Sequence of chain 2.A:
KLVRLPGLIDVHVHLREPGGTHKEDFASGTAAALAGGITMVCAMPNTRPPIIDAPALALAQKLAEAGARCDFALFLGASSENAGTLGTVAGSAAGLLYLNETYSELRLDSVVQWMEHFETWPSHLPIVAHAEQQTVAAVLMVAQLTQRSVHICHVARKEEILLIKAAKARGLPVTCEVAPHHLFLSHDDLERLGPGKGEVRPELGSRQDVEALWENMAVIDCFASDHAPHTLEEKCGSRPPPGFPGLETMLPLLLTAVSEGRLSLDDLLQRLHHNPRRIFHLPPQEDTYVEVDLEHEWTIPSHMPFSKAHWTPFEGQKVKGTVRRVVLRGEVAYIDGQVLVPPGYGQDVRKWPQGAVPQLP

Binding-site contacts:
Ligand atom C5 contacts residue THR109 of chain 2.A at 3.5 Å.
Ligand atom O4 contacts residue ZN1 of chain 2.C at 1.9 Å.
Ligand atom O4 contacts residue ZN1 of chain 2.B at 2.4 Å.
Ligand atom O5 contacts residue ZN1 of chain 2.B at 2.1 Å.
Ligand atom C4 contacts residue THR109 of chain 2.A at 3.5 Å.
Ligand atom C2 contacts residue PRO249 of chain 2.A at 3.5 Å (hydrophobic).
Ligand atom O5 contacts residue HIS137 of chain 2.A at 2.9 Å (h-bond).
Ligand atom O61 contacts residue ASN52 of chain 2.A at 2.9 Å (h-bond).
Ligand atom C4 contacts residue KCX103 of chain 2.A at 3.2 Å.
Ligand atom C4 contacts residue ZN1 of chain 2.B at 2.6 Å.
Ligand atom O4 contacts residue HIS20 of chain 2.A at 3.4 Å (h-bond).
Ligand atom O2 contacts residue VAL207 of chain 2.A at 3.7 Å.
Ligand atom O62 contacts residue PRO249 of chain 2.A at 3.1 Å (h-bond).
Ligand atom N1 contacts residue PRO249 of chain 2.A at 3.0 Å (h-bond).
Ligand atom O4 contacts residue ASP233 of chain 2.A at 3.0 Å (salt-bridge).
Ligand atom C61 contacts residue TYR110 of chain 2.A at 3.7 Å (hydrophobic).
Ligand atom O62 contacts residue HIS237 of chain 2.A at 3.0 Å (h-bond).
Ligand atom N3 contacts residue ASP233 of chain 2.A at 2.7 Å (salt-bridge).
Ligand atom O61 contacts residue TYR110 of chain 2.A at 3.6 Å.
Ligand atom C2 contacts residue GLY250 of chain 2.A at 3.6 Å.
Ligand atom C61 contacts residue ARG22 of chain 2.A at 3.5 Å.
Ligand atom O4 contacts residue HIS18 of chain 2.A at 3.5 Å (h-bond).
Ligand atom O2 contacts residue PRO249 of chain 2.A at 3.1 Å.
Ligand atom O62 contacts residue TYR110 of chain 2.A at 3.5 Å.
Ligand atom O5 contacts residue KCX103 of chain 2.A at 3.3 Å (h-bond).
Ligand atom O62 contacts residue ARG22 of chain 2.A at 2.8 Å (salt-bridge).
Ligand atom C2 contacts residue ARG208 of chain 2.A at 3.6 Å.
Ligand atom O4 contacts residue KCX103 of chain 2.A at 2.9 Å (h-bond).
Ligand atom C6 contacts residue ALA235 of chain 2.A at 3.7 Å (hydrophobic).
Ligand atom C5 contacts residue ZN1 of chain 2.C at 3.6 Å.
Ligand atom C61 contacts residue ALA235 of chain 2.A at 3.6 Å (hydrophobic).
Ligand atom O5 contacts residue THR109 of chain 2.A at 2.8 Å (h-bond).
Ligand atom O61 contacts residue ARG22 of chain 2.A at 2.9 Å (salt-bridge).
Ligand atom O2 contacts residue GLY250 of chain 2.A at 3.1 Å (h-bond).
Ligand atom O2 contacts residue ARG208 of chain 2.A at 2.9 Å (salt-bridge).
Ligand atom O61 contacts residue HIS20 of chain 2.A at 3.1 Å.
Ligand atom C4 contacts residue ZN1 of chain 2.C at 3.0 Å.
Ligand atom N3 contacts residue ARG208 of chain 2.A at 2.7 Å (salt-bridge).
Ligand atom O4 contacts residue HIS161 of chain 2.A at 3.5 Å (h-bond).
Ligand atom O62 contacts residue ALA235 of chain 2.A at 3.5 Å.

This protein binds this small molecule.
Small molecule (SMILES): NC(=O)N[C@@H](CC(=O)O)C(=O)O